This small molecule binds to this protein.
Small molecule (SMILES): C[C@@H](C(=O)Nc1ccc(C#N)cc1)C1CCC(c2ccnc3ccccc23)CC1

Sequence of chain 1.B:
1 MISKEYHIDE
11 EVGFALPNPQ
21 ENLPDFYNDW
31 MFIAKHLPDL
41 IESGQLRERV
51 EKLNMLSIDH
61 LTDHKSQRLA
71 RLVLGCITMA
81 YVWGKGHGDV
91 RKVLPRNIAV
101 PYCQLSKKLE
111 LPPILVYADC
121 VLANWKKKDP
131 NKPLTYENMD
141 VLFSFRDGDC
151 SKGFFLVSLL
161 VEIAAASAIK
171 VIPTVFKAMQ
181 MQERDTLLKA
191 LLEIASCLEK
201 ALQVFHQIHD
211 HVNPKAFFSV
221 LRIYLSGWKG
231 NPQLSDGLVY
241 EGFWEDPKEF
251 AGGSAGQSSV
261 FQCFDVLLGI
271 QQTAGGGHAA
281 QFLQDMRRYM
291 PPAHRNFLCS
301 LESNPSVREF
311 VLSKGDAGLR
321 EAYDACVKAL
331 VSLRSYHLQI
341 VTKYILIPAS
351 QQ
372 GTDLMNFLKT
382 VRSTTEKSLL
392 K

Binding-site contacts:
Ligand atom C22 contacts residue PHE261 of chain 1.B at 3.6 Å (hydrophobic).
Ligand atom N23 contacts residue LEU333 of chain 1.B at 3.8 Å.
Ligand atom C17 contacts residue PHE154 of chain 1.B at 3.9 Å (hydrophobic).
Ligand atom N11 contacts residue PHE154 of chain 1.B at 3.9 Å.
Ligand atom O12 contacts residue ALA255 of chain 1.B at 3.4 Å.
Ligand atom C1 contacts residue SER158 of chain 1.B at 3.4 Å.
Ligand atom C17 contacts residue VAL121 of chain 1.B at 3.7 Å (hydrophobic).
Ligand atom N20 contacts residue LEU225 of chain 1.B at 3.9 Å.
Ligand atom C13 contacts residue TYR117 of chain 1.B at 3.8 Å (hydrophobic).
Ligand atom C9 contacts residue PHE205 of chain 1.B at 3.9 Å (hydrophobic).
Ligand atom N20 contacts residue GLY253 of chain 1.B at 3.3 Å.
Ligand atom C22 contacts residue HIS337 of chain 1.B at 3.2 Å.
Ligand atom O12 contacts residue HIS337 of chain 1.B at 3.6 Å.
Ligand atom N11 contacts residue SER158 of chain 1.B at 3.3 Å (h-bond).
Ligand atom N23 contacts residue PHE261 of chain 1.B at 3.7 Å.
Ligand atom C15 contacts residue SER254 of chain 1.B at 3.6 Å.
Ligand atom C28 contacts residue VAL260 of chain 1.B at 3.2 Å (hydrophobic).
Ligand atom C5 contacts residue PHE205 of chain 1.B at 3.9 Å (hydrophobic).
Ligand atom C29 contacts residue VAL260 of chain 1.B at 3.5 Å (hydrophobic).
Ligand atom C14 contacts residue SER254 of chain 1.B at 3.7 Å.
Ligand atom C17 contacts residue TYR117 of chain 1.B at 3.5 Å (hydrophobic).
Ligand atom C22 contacts residue LEU333 of chain 1.B at 3.7 Å (hydrophobic).
Ligand atom C21 contacts residue HIS337 of chain 1.B at 2.9 Å.
Ligand atom C18 contacts residue VAL121 of chain 1.B at 3.8 Å (hydrophobic).
Ligand atom C18 contacts residue PHE154 of chain 1.B at 3.6 Å (hydrophobic).
Ligand atom N23 contacts residue ARG334 of chain 1.B at 3.6 Å.
Ligand atom C18 contacts residue SER158 of chain 1.B at 3.7 Å.
Ligand atom C24 contacts residue PHE261 of chain 1.B at 3.7 Å (hydrophobic).
Ligand atom C25 contacts residue PHE261 of chain 1.B at 3.9 Å (hydrophobic).
Ligand atom C19 contacts residue LEU225 of chain 1.B at 3.9 Å (hydrophobic).
Ligand atom C9 contacts residue PHE154 of chain 1.B at 3.9 Å (hydrophobic).
Ligand atom C18 contacts residue TYR117 of chain 1.B at 3.3 Å (hydrophobic).
Ligand atom C13 contacts residue PHE154 of chain 1.B at 3.7 Å (hydrophobic).
Ligand atom C21 contacts residue PHE261 of chain 1.B at 3.9 Å (hydrophobic).
Ligand atom C9 contacts residue SER158 of chain 1.B at 3.7 Å.
Ligand atom C19 contacts residue GLY253 of chain 1.B at 3.9 Å.
Ligand atom C6 contacts residue SER158 of chain 1.B at 3.9 Å.
Ligand atom C26 contacts residue ARG334 of chain 1.B at 3.8 Å.
Ligand atom C14 contacts residue ALA255 of chain 1.B at 3.6 Å (hydrophobic).
Ligand atom C8 contacts residue SER158 of chain 1.B at 3.9 Å.